Sequence of chain 1.C:
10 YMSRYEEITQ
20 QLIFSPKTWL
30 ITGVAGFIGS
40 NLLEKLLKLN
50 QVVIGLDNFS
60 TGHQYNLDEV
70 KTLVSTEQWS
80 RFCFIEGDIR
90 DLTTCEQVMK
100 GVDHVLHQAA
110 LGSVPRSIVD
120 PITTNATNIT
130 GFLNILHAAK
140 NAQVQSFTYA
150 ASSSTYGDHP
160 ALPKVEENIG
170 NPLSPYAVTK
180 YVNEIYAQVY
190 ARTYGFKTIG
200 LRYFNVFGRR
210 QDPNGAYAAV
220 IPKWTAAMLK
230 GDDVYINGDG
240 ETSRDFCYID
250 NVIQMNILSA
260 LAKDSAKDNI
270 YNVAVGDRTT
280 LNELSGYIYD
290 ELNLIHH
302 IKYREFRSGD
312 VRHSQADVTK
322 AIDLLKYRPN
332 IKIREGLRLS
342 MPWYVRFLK

A small-molecule ligand and the protein it binds are described below.
Small molecule (SMILES): NCC(=O)O

Binding-site contacts:
Ligand atom CA contacts residue TYR64 of chain 1.C at 3.8 Å (hydrophobic).
Ligand atom O contacts residue HIS62 of chain 1.C at 4.2 Å.
Ligand atom C contacts residue HIS62 of chain 1.C at 4.0 Å.
Ligand atom O contacts residue GLN63 of chain 1.C at 3.5 Å (h-bond).
Ligand atom O contacts residue TYR64 of chain 1.C at 3.2 Å (h-bond).
Ligand atom C contacts residue TYR64 of chain 1.C at 3.9 Å (hydrophobic).
Ligand atom OXT contacts residue GLN63 of chain 1.C at 3.4 Å (h-bond).
Ligand atom C contacts residue GLN63 of chain 1.C at 3.8 Å.
Ligand atom OXT contacts residue HIS62 of chain 1.C at 4.0 Å.
Ligand atom CA contacts residue HIS62 of chain 1.C at 3.5 Å.
Ligand atom N contacts residue HIS62 of chain 1.C at 3.3 Å (h-bond).